Sequence of chain 1.C:
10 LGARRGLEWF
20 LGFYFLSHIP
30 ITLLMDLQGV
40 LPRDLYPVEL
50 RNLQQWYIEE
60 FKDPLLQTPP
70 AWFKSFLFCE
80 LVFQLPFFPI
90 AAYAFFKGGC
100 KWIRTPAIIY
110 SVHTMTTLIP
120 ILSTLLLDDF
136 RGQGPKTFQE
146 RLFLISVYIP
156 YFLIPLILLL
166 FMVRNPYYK

Binding-site contacts:
Ligand atom C21 contacts residue VAL152 of chain 1.C at 3.9 Å (hydrophobic).
Ligand atom O1 contacts residue GLN83 of chain 1.C at 2.9 Å (h-bond).
Ligand atom C11 contacts residue TYR156 of chain 1.C at 3.7 Å (hydrophobic).
Ligand atom C1 contacts residue HIS27 of chain 1.C at 3.6 Å.
Ligand atom C7 contacts residue ASP35 of chain 1.C at 4.1 Å.
Ligand atom C14 contacts residue ASP35 of chain 1.C at 3.2 Å.
Ligand atom C5 contacts residue GLU79 of chain 1.C at 4.0 Å.
Ligand atom C18 contacts residue TYR153 of chain 1.C at 3.7 Å (hydrophobic).
Ligand atom C23 contacts residue TYR156 of chain 1.C at 3.5 Å (hydrophobic).
Ligand atom C7 contacts residue PHE72 of chain 1.C at 4.0 Å (hydrophobic).
Ligand atom C15 contacts residue LEU65 of chain 1.C at 3.8 Å (hydrophobic).
Ligand atom C6 contacts residue LEU76 of chain 1.C at 4.0 Å (hydrophobic).
Ligand atom C12 contacts residue ILE30 of chain 1.C at 3.7 Å (hydrophobic).
Ligand atom C27 contacts residue ILE30 of chain 1.C at 4.1 Å (hydrophobic).
Ligand atom C15 contacts residue TYR153 of chain 1.C at 3.5 Å (hydrophobic).
Ligand atom C3 contacts residue GLU79 of chain 1.C at 3.8 Å.
Ligand atom C19 contacts residue LEU117 of chain 1.C at 3.6 Å (hydrophobic).
Ligand atom C12 contacts residue TYR156 of chain 1.C at 3.7 Å (hydrophobic).
Ligand atom C13 contacts residue ASP35 of chain 1.C at 3.8 Å.
Ligand atom C19 contacts residue TYR156 of chain 1.C at 3.8 Å (hydrophobic).
Ligand atom C9 contacts residue ASP35 of chain 1.C at 3.2 Å.
Ligand atom C8 contacts residue ASP35 of chain 1.C at 3.8 Å.
Ligand atom C18 contacts residue VAL152 of chain 1.C at 3.3 Å (hydrophobic).
Ligand atom C22 contacts residue VAL152 of chain 1.C at 4.1 Å (hydrophobic).
Ligand atom C17 contacts residue ASP35 of chain 1.C at 3.4 Å.
Ligand atom C12 contacts residue ASP35 of chain 1.C at 3.4 Å.
Ligand atom C6 contacts residue PHE72 of chain 1.C at 4.0 Å (hydrophobic).
Ligand atom C1 contacts residue GLU79 of chain 1.C at 3.6 Å.
Ligand atom C23 contacts residue ILE30 of chain 1.C at 3.8 Å (hydrophobic).
Ligand atom C11 contacts residue ASP35 of chain 1.C at 3.7 Å.
Ligand atom C18 contacts residue TYR156 of chain 1.C at 4.0 Å (hydrophobic).
Ligand atom C15 contacts residue ASP35 of chain 1.C at 3.8 Å.
Ligand atom C14 contacts residue TYR153 of chain 1.C at 4.1 Å (hydrophobic).
Ligand atom C7 contacts residue TYR153 of chain 1.C at 3.9 Å (hydrophobic).
Ligand atom C3 contacts residue GLN83 of chain 1.C at 3.8 Å.
Ligand atom O1 contacts residue THR116 of chain 1.C at 3.2 Å (h-bond).
Ligand atom C16 contacts residue ASP35 of chain 1.C at 3.6 Å.
Ligand atom C8 contacts residue TYR153 of chain 1.C at 3.7 Å (hydrophobic).
Ligand atom C2 contacts residue GLN83 of chain 1.C at 3.4 Å.
Ligand atom C22 contacts residue TYR156 of chain 1.C at 3.5 Å (hydrophobic).

A small-molecule ligand and the protein it binds are described below.
Small molecule (SMILES): CC(C)CCC[C@@H](C)[C@H]1CC[C@H]2[C@@H]3CC=C4C[C@@H](O)CC[C@]4(C)[C@H]3CC[C@]12C